Sequence of chain 1.A:
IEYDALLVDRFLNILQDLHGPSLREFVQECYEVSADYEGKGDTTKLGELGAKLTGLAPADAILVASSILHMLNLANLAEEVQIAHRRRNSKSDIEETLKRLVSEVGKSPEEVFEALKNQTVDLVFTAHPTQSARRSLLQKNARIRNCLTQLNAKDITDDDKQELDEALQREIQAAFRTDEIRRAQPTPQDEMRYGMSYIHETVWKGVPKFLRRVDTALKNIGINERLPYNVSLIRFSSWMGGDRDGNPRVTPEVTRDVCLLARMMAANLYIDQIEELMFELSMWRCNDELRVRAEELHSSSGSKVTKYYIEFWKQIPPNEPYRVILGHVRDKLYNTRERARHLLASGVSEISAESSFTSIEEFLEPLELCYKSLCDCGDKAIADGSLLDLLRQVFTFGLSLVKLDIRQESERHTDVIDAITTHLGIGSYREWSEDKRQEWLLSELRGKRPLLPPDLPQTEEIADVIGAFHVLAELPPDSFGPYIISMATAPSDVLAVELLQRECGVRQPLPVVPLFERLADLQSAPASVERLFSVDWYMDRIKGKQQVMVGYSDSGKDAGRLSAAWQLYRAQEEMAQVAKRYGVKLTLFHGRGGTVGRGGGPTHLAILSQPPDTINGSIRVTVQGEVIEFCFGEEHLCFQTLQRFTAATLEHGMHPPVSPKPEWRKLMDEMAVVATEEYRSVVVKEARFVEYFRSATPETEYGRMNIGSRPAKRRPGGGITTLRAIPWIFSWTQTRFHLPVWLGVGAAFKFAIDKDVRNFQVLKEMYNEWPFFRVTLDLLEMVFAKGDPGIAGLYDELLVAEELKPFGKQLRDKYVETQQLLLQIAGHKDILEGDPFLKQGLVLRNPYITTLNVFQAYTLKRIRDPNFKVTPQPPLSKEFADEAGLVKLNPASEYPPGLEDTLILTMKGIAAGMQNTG

Sequence of chain 1.B:
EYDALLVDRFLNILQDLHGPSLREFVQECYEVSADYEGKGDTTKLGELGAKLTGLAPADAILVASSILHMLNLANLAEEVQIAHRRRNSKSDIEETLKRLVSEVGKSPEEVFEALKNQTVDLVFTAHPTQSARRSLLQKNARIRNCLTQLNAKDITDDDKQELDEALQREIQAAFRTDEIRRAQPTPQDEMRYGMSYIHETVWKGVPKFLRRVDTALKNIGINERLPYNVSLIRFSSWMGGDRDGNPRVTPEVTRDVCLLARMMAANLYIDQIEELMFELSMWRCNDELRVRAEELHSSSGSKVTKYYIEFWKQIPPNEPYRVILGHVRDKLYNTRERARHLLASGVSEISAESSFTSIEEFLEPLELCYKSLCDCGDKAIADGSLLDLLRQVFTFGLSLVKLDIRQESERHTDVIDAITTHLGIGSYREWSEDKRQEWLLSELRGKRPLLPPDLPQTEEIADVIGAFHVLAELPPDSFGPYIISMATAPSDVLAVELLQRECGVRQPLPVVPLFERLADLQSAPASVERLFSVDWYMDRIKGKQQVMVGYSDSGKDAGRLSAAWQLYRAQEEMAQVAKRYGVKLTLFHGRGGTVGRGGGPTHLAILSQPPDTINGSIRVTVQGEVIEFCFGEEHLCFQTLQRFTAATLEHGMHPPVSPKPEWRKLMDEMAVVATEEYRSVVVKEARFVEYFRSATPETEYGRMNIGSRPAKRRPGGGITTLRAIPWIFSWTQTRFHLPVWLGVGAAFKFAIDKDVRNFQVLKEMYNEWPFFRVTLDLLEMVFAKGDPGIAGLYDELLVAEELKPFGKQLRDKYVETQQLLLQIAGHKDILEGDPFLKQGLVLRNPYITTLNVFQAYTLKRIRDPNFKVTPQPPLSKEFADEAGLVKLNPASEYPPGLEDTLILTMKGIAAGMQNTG

The small molecule below binds the protein below.
Small molecule (SMILES): NCC(=O)O

Binding-site contacts:
Ligand atom OXT contacts residue LEU938 of chain 1.A at 4.4 Å.
Ligand atom CA contacts residue THR227 of chain 1.A at 3.9 Å.
Ligand atom O contacts residue ARG226 of chain 1.A at 4.2 Å.
Ligand atom C contacts residue TRP333 of chain 1.B at 3.6 Å (hydrophobic).
Ligand atom CA contacts residue PHE225 of chain 1.A at 3.8 Å (hydrophobic).
Ligand atom C contacts residue LEU938 of chain 1.A at 4.4 Å (hydrophobic).
Ligand atom CA contacts residue GLU229 of chain 1.A at 4.0 Å.
Ligand atom C contacts residue PHE225 of chain 1.A at 3.4 Å (hydrophobic).
Ligand atom CA contacts residue ASP228 of chain 1.A at 4.2 Å.
Ligand atom OXT contacts residue TRP333 of chain 1.B at 2.9 Å (h-bond).
Ligand atom OXT contacts residue ARG226 of chain 1.A at 4.0 Å.
Ligand atom N contacts residue PHE225 of chain 1.A at 3.2 Å (h-bond).
Ligand atom CA contacts residue TRP333 of chain 1.B at 3.5 Å (hydrophobic).
Ligand atom C contacts residue ARG334 of chain 1.B at 3.1 Å.
Ligand atom OXT contacts residue ARG334 of chain 1.B at 2.5 Å (salt-bridge).
Ligand atom O contacts residue ARG334 of chain 1.B at 2.9 Å (salt-bridge).
Ligand atom N contacts residue SER100 of chain 1.A at 4.1 Å.
Ligand atom N contacts residue THR227 of chain 1.A at 3.2 Å (h-bond).
Ligand atom O contacts residue LEU938 of chain 1.A at 4.5 Å.
Ligand atom O contacts residue LEU97 of chain 1.A at 4.1 Å.
Ligand atom N contacts residue GLU229 of chain 1.A at 2.6 Å (salt-bridge).
Ligand atom N contacts residue ASP228 of chain 1.A at 4.2 Å.
Ligand atom OXT contacts residue PHE225 of chain 1.A at 4.1 Å.
Ligand atom C contacts residue ARG226 of chain 1.A at 4.1 Å.
Ligand atom O contacts residue PHE225 of chain 1.A at 3.0 Å (h-bond).